The protein below binds the small molecule below.
Small molecule (SMILES): COc1ccc(O)cc1

Sequence of chain 1.A:
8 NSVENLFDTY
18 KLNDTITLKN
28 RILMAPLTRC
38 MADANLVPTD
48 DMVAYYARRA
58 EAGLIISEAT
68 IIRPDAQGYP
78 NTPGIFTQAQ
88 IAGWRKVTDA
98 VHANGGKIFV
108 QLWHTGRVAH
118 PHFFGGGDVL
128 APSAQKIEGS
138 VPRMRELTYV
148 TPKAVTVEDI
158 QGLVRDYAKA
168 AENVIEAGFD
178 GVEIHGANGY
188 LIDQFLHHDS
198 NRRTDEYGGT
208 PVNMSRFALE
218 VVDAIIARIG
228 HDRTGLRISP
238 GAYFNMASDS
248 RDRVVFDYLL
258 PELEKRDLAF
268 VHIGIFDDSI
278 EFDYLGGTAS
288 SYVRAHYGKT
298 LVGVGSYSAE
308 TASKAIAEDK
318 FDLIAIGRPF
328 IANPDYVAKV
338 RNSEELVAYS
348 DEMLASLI

Binding-site contacts:
Ligand atom C1 contacts residue ARG230 of chain 1.A at 3.2 Å.
Ligand atom C2 contacts residue PHE176 of chain 1.A at 3.6 Å (hydrophobic).
Ligand atom C1 contacts residue ILE172 of chain 1.A at 3.6 Å (hydrophobic).
Ligand atom C contacts residue ASP177 of chain 1.A at 4.0 Å.
Ligand atom C contacts residue ARG230 of chain 1.A at 3.8 Å.
Ligand atom C5 contacts residue ILE172 of chain 1.A at 4.5 Å (hydrophobic).
Ligand atom O contacts residue ILE172 of chain 1.A at 3.5 Å.
Ligand atom C1 contacts residue ILE226 of chain 1.A at 4.4 Å (hydrophobic).
Ligand atom O contacts residue PHE176 of chain 1.A at 4.5 Å.
Ligand atom C2 contacts residue ILE172 of chain 1.A at 4.3 Å (hydrophobic).
Ligand atom C contacts residue ILE172 of chain 1.A at 4.1 Å (hydrophobic).
Ligand atom C5 contacts residue ARG230 of chain 1.A at 3.6 Å.
Ligand atom C4 contacts residue ARG230 of chain 1.A at 3.8 Å.
Ligand atom C contacts residue PHE176 of chain 1.A at 3.5 Å (hydrophobic).
Ligand atom C3 contacts residue PHE176 of chain 1.A at 4.3 Å (hydrophobic).
Ligand atom C2 contacts residue ARG230 of chain 1.A at 3.7 Å.
Ligand atom C contacts residue GLY178 of chain 1.A at 3.8 Å.
Ligand atom C contacts residue ILE226 of chain 1.A at 4.0 Å (hydrophobic).
Ligand atom C contacts residue VAL171 of chain 1.A at 4.0 Å (hydrophobic).
Ligand atom O1 contacts residue ARG230 of chain 1.A at 4.0 Å.
Ligand atom C6 contacts residue ARG230 of chain 1.A at 3.5 Å.
Ligand atom O contacts residue ILE226 of chain 1.A at 3.4 Å.
Ligand atom C3 contacts residue ARG230 of chain 1.A at 3.7 Å.
Ligand atom C6 contacts residue ILE172 of chain 1.A at 3.8 Å (hydrophobic).
Ligand atom C6 contacts residue ILE226 of chain 1.A at 4.1 Å (hydrophobic).
Ligand atom O contacts residue ARG230 of chain 1.A at 3.3 Å.